Binding-site contacts:
Ligand atom N2 contacts residue ASN611 of chain 1.A at 2.9 Å (h-bond).
Ligand atom C1 contacts residue ASN611 of chain 1.A at 1.4 Å.
Ligand atom C2 contacts residue ASN611 of chain 1.A at 2.5 Å.
Ligand atom C7 contacts residue ASN611 of chain 1.A at 3.5 Å.
Ligand atom C6 contacts residue THR613 of chain 1.A at 4.3 Å.
Ligand atom C1 contacts residue THR613 of chain 1.A at 4.2 Å.
Ligand atom C1 contacts residue GLU614 of chain 1.A at 4.4 Å.
Ligand atom O5 contacts residue THR613 of chain 1.A at 3.5 Å (h-bond).
Ligand atom C5 contacts residue THR613 of chain 1.A at 4.3 Å.
Ligand atom C4 contacts residue ASN611 of chain 1.A at 4.2 Å.
Ligand atom C8 contacts residue ILE829 of chain 1.B at 4.4 Å (hydrophobic).
Ligand atom O5 contacts residue GLU614 of chain 1.A at 4.3 Å.
Ligand atom O5 contacts residue ASN611 of chain 1.A at 2.4 Å (h-bond).
Ligand atom O7 contacts residue ASN611 of chain 1.A at 3.7 Å.
Ligand atom C8 contacts residue ASN611 of chain 1.A at 3.9 Å.
Ligand atom C5 contacts residue ASN611 of chain 1.A at 3.7 Å.
Ligand atom C3 contacts residue ASN611 of chain 1.A at 3.8 Å.
Ligand atom O7 contacts residue GLN831 of chain 1.B at 4.4 Å.

This small molecule binds to this protein.
Small molecule (SMILES): CC(=O)N[C@@H]1[C@@H](O)[C@H](O)[C@@H](CO)O[C@H]1O

Sequence of chain 1.B:
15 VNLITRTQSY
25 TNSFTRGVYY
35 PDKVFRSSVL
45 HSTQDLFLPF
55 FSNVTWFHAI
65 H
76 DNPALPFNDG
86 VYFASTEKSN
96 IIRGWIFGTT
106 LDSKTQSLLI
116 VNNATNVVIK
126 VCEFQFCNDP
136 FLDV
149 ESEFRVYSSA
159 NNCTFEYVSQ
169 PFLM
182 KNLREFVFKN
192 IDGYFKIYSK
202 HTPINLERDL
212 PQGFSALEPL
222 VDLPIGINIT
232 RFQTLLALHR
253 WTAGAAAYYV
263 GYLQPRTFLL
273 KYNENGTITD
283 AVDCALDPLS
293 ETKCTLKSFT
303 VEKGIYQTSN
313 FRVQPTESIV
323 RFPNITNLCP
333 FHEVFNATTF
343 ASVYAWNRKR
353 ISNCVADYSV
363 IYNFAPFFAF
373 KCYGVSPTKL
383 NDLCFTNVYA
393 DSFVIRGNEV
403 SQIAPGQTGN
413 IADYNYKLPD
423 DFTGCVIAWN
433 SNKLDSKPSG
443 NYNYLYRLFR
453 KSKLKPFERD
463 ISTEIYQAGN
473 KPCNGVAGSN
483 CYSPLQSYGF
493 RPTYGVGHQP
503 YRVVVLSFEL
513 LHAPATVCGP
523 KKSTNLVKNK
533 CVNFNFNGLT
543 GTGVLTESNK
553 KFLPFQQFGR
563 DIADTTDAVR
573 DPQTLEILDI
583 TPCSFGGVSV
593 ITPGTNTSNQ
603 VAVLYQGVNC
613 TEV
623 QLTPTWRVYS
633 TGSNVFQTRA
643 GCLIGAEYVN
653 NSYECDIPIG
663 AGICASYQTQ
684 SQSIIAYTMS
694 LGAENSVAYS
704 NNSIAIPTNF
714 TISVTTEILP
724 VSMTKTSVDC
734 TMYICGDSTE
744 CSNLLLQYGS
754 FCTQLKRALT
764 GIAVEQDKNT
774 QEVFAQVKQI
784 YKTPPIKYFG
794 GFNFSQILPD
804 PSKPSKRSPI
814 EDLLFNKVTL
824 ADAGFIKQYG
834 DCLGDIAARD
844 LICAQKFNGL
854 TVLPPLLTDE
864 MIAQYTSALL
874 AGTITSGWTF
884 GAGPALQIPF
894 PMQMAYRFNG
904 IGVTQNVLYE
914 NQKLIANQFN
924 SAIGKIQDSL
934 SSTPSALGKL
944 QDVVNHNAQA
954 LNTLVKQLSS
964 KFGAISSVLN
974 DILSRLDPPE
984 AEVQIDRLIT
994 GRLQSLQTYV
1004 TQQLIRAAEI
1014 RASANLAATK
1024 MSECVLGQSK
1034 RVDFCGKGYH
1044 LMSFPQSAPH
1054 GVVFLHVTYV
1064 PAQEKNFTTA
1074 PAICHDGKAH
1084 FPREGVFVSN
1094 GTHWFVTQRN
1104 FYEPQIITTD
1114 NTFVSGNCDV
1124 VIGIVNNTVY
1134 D

Sequence of chain 1.A:
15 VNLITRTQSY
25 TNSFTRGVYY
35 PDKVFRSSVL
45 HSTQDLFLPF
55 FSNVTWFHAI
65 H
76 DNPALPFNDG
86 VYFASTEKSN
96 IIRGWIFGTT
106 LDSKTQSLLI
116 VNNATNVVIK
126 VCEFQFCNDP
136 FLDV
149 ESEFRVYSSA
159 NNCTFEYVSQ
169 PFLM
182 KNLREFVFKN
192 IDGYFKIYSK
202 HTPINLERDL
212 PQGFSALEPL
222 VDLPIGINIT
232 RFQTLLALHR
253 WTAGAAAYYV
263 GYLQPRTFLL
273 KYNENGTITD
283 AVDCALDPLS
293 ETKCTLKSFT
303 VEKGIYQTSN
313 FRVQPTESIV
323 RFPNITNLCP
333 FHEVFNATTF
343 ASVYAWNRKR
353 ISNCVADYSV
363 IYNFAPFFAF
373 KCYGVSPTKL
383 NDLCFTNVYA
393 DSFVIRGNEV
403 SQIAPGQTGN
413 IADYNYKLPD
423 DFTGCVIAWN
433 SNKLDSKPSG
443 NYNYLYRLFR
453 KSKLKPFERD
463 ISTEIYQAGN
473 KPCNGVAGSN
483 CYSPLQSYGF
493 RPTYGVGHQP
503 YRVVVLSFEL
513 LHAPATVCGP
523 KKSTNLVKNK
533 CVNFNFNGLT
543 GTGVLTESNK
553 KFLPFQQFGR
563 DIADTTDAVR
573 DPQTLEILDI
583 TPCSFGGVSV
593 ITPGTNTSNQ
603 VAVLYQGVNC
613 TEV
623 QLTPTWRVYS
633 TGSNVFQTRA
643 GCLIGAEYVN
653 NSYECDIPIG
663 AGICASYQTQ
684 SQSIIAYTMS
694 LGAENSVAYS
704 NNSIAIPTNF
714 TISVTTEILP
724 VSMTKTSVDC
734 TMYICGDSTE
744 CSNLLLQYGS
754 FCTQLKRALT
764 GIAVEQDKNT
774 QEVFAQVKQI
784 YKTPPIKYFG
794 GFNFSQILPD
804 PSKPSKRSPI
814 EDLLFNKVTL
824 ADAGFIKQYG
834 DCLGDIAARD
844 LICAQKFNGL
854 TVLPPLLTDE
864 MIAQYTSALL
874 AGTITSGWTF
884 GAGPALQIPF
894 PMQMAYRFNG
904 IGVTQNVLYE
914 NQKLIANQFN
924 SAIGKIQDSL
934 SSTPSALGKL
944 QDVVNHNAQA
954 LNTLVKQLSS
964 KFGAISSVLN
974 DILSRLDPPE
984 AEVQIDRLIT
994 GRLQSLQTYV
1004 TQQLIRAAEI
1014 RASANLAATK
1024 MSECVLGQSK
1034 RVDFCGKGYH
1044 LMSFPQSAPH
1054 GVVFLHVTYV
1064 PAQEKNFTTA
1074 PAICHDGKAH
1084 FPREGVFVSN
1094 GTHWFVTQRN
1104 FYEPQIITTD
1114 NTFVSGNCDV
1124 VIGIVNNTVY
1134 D